The small molecule below binds the protein below.
Small molecule (SMILES): O=C(O)[C@@H]1C[C@@H](C2CCCCC2)CN1C(=O)CP(=O)(O)CCCCc1ccccc1

Binding-site contacts:
Ligand atom O03 contacts residue ZN1 of chain 1.QA at 3.0 Å.
Ligand atom C27 contacts residue PHE505 of chain 1.B at 3.5 Å (hydrophobic).
Ligand atom C11 contacts residue TRP335 of chain 1.B at 3.4 Å (hydrophobic).
Ligand atom N17 contacts residue TYR501 of chain 1.B at 3.7 Å.
Ligand atom C11 contacts residue SER333 of chain 1.B at 3.7 Å.
Ligand atom C10 contacts residue TRP335 of chain 1.B at 3.7 Å (hydrophobic).
Ligand atom O01 contacts residue GLU389 of chain 1.B at 3.2 Å (salt-bridge).
Ligand atom C21 contacts residue TYR501 of chain 1.B at 3.6 Å (hydrophobic).
Ligand atom C22 contacts residue LYS489 of chain 1.B at 3.8 Å.
Ligand atom O24 contacts residue TYR498 of chain 1.B at 2.7 Å (h-bond).
Ligand atom O01 contacts residue HIS361 of chain 1.B at 3.6 Å (h-bond).
Ligand atom P02 contacts residue ZN1 of chain 1.QA at 3.0 Å.
Ligand atom O24 contacts residue GLN259 of chain 1.B at 3.1 Å (h-bond).
Ligand atom C22 contacts residue TYR498 of chain 1.B at 3.7 Å (hydrophobic).
Ligand atom P02 contacts residue TYR501 of chain 1.B at 3.6 Å.
Ligand atom P02 contacts residue GLU362 of chain 1.B at 3.6 Å.
Ligand atom O16 contacts residue HIS331 of chain 1.B at 2.8 Å (h-bond).
Ligand atom O03 contacts residue ALA332 of chain 1.B at 3.5 Å (h-bond).
Ligand atom O03 contacts residue GLU362 of chain 1.B at 2.6 Å (salt-bridge).
Ligand atom C29 contacts residue HIS361 of chain 1.B at 3.5 Å.
Ligand atom C15 contacts residue HIS331 of chain 1.B at 3.5 Å.
Ligand atom C10 contacts residue SER333 of chain 1.B at 3.6 Å.
Ligand atom C13 contacts residue PEG1 of chain 1.HA at 3.7 Å.
Ligand atom O03 contacts residue HIS365 of chain 1.B at 3.3 Å (h-bond).
Ligand atom O24 contacts residue LYS489 of chain 1.B at 2.8 Å (salt-bridge).
Ligand atom O16 contacts residue TYR501 of chain 1.B at 3.2 Å (h-bond).
Ligand atom O23 contacts residue HIS331 of chain 1.B at 3.4 Å.
Ligand atom C14 contacts residue ALA332 of chain 1.B at 3.4 Å (hydrophobic).
Ligand atom C12 contacts residue PEG1 of chain 1.GA at 3.7 Å.
Ligand atom P02 contacts residue ALA332 of chain 1.B at 3.5 Å.
Ligand atom O16 contacts residue HIS491 of chain 1.B at 2.9 Å (h-bond).
Ligand atom C15 contacts residue TYR501 of chain 1.B at 3.6 Å (hydrophobic).
Ligand atom C07 contacts residue THR496 of chain 1.B at 3.5 Å.
Ligand atom C14 contacts residue GLU362 of chain 1.B at 3.2 Å.
Ligand atom C22 contacts residue GLN259 of chain 1.B at 3.6 Å.
Ligand atom O24 contacts residue HIS491 of chain 1.B at 3.5 Å.
Ligand atom O01 contacts residue TYR501 of chain 1.B at 2.6 Å (h-bond).
Ligand atom O01 contacts residue ZN1 of chain 1.QA at 2.1 Å.
Ligand atom C12 contacts residue ALA334 of chain 1.B at 3.4 Å (hydrophobic).
Ligand atom C04 contacts residue ALA332 of chain 1.B at 3.2 Å (hydrophobic).

Sequence of chain 1.B:
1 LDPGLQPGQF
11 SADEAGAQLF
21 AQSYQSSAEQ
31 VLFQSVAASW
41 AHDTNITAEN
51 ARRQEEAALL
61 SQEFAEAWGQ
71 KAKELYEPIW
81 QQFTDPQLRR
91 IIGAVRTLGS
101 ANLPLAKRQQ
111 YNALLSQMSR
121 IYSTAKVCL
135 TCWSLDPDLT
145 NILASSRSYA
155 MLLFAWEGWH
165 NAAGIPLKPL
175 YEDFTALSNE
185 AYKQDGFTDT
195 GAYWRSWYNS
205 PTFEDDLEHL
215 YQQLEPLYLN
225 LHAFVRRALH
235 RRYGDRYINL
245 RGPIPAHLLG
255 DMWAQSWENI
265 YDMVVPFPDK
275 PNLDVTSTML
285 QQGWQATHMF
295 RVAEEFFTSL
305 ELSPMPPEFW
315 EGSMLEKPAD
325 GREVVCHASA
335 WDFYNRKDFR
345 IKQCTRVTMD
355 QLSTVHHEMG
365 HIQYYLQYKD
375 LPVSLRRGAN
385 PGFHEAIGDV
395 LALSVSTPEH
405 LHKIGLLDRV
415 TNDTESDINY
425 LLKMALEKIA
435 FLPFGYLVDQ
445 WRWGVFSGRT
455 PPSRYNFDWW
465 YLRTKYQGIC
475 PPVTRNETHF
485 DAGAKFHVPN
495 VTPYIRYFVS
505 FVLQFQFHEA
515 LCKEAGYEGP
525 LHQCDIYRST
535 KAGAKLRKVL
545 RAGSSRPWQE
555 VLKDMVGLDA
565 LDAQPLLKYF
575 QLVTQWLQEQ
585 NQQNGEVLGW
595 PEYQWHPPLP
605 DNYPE